Binding-site contacts:
Ligand atom OAT contacts residue VAL32 of chain 1.A at 3.6 Å.
Ligand atom FAD contacts residue THR108 of chain 1.A at 3.6 Å.
Ligand atom CAR contacts residue GLY112 of chain 1.A at 3.4 Å.
Ligand atom FAD contacts residue LEU106 of chain 1.A at 3.2 Å.
Ligand atom FAD contacts residue VAL107 of chain 1.A at 3.2 Å.
Ligand atom CAK contacts residue ALA53 of chain 1.A at 3.3 Å (hydrophobic).
Ligand atom CAV contacts residue LEU106 of chain 1.A at 3.7 Å (hydrophobic).
Ligand atom CAL contacts residue LEU106 of chain 1.A at 3.5 Å (hydrophobic).
Ligand atom FAE contacts residue ALA53 of chain 1.A at 3.4 Å.
Ligand atom CAP contacts residue ALA113 of chain 1.A at 3.6 Å (hydrophobic).
Ligand atom CAM contacts residue LEU169 of chain 1.A at 3.8 Å (hydrophobic).
Ligand atom FAE contacts residue VAL40 of chain 1.A at 3.7 Å.
Ligand atom FAE contacts residue VAL54 of chain 1.A at 3.8 Å.
Ligand atom CAI contacts residue TYR37 of chain 1.A at 3.7 Å (hydrophobic).
Ligand atom CAN contacts residue GLY112 of chain 1.A at 3.3 Å.
Ligand atom CAU contacts residue GLY112 of chain 1.A at 3.7 Å.
Ligand atom CAX contacts residue THR108 of chain 1.A at 3.7 Å.
Ligand atom CAY contacts residue ALA113 of chain 1.A at 3.7 Å (hydrophobic).
Ligand atom CAY contacts residue VAL32 of chain 1.A at 3.6 Å (hydrophobic).
Ligand atom CAV contacts residue THR108 of chain 1.A at 3.6 Å.
Ligand atom CAL contacts residue ALA53 of chain 1.A at 3.5 Å (hydrophobic).
Ligand atom OAA contacts residue MET111 of chain 1.A at 2.9 Å (h-bond).
Ligand atom OAB contacts residue GLY33 of chain 1.A at 3.5 Å.
Ligand atom CAN contacts residue ALA113 of chain 1.A at 3.7 Å (hydrophobic).
Ligand atom CAZ contacts residue ALA113 of chain 1.A at 3.7 Å (hydrophobic).
Ligand atom CAY contacts residue GLY112 of chain 1.A at 3.3 Å.
Ligand atom CAH contacts residue GLY112 of chain 1.A at 3.6 Å.
Ligand atom CBD contacts residue GLY112 of chain 1.A at 3.7 Å.
Ligand atom OAT contacts residue GLY112 of chain 1.A at 3.3 Å (h-bond).
Ligand atom FAE contacts residue LYS55 of chain 1.A at 3.5 Å.
Ligand atom CAH contacts residue ALA113 of chain 1.A at 3.7 Å (hydrophobic).
Ligand atom CAG contacts residue ALA53 of chain 1.A at 3.5 Å (hydrophobic).
Ligand atom CAL contacts residue THR108 of chain 1.A at 3.4 Å.
Ligand atom OAA contacts residue GLY112 of chain 1.A at 2.9 Å (h-bond).
Ligand atom CAX contacts residue LYS55 of chain 1.A at 3.5 Å.
Ligand atom OAC contacts residue GLY33 of chain 1.A at 3.0 Å (h-bond).
Ligand atom OAC contacts residue VAL32 of chain 1.A at 3.6 Å.
Ligand atom CAW contacts residue LEU169 of chain 1.A at 3.7 Å (hydrophobic).
Ligand atom CAI contacts residue ALA113 of chain 1.A at 3.6 Å (hydrophobic).
Ligand atom FAD contacts residue LEU88 of chain 1.A at 3.4 Å.

Sequence of chain 1.A:
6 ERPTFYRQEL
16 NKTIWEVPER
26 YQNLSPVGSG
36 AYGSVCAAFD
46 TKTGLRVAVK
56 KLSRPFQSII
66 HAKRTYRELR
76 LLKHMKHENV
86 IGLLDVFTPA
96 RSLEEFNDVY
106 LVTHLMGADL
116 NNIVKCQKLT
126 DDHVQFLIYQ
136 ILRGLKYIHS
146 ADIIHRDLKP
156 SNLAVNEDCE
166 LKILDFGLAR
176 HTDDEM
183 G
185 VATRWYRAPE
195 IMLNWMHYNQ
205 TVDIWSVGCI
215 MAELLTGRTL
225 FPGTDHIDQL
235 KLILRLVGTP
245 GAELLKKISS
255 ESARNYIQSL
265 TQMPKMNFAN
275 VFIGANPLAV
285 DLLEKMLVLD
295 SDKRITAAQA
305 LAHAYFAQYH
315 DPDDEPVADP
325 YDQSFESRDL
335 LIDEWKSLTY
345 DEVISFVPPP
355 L

A small-molecule ligand and the protein it binds are described below.
Small molecule (SMILES): O=C1c2ccc(Nc3ccc(F)cc3F)cc2CCc2ccc(OC[C@H](O)CO)cc21